Sequence of chain 1.B:
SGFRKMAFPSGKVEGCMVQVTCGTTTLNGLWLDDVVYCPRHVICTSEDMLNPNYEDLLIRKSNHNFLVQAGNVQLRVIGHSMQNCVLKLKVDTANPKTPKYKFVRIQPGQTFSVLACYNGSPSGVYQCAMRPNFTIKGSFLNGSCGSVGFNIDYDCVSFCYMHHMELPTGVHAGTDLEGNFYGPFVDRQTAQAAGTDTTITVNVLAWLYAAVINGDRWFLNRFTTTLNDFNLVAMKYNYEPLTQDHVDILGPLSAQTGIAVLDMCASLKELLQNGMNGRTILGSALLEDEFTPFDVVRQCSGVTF

Binding-site contacts:
Ligand atom C05 contacts residue PHE140 of chain 1.A at 3.3 Å (hydrophobic).
Ligand atom C07 contacts residue SER144 of chain 1.A at 3.7 Å.
Ligand atom N06 contacts residue GLU166 of chain 1.A at 4.1 Å.
Ligand atom C03 contacts residue GLU166 of chain 1.A at 3.9 Å.
Ligand atom CL04 contacts residue SER1 of chain 1.B at 3.7 Å.
Ligand atom C05 contacts residue ASN142 of chain 1.A at 4.4 Å.
Ligand atom C05 contacts residue GLU166 of chain 1.A at 3.5 Å.
Ligand atom C08 contacts residue CYS145 of chain 1.A at 4.1 Å (hydrophobic).
Ligand atom C03 contacts residue ASN142 of chain 1.A at 3.8 Å.
Ligand atom CL04 contacts residue GLU166 of chain 1.A at 3.5 Å.
Ligand atom C07 contacts residue CYS145 of chain 1.A at 3.8 Å (hydrophobic).
Ligand atom C08 contacts residue LEU141 of chain 1.A at 4.1 Å (hydrophobic).
Ligand atom N06 contacts residue PHE140 of chain 1.A at 3.6 Å.
Ligand atom CL09 contacts residue CYS145 of chain 1.A at 3.4 Å.
Ligand atom C07 contacts residue HIS163 of chain 1.A at 3.4 Å.
Ligand atom C07 contacts residue LEU141 of chain 1.A at 3.9 Å (hydrophobic).
Ligand atom C07 contacts residue GLU166 of chain 1.A at 4.5 Å.
Ligand atom C05 contacts residue HIS163 of chain 1.A at 4.1 Å.
Ligand atom N06 contacts residue LEU141 of chain 1.A at 3.8 Å.
Ligand atom C03 contacts residue PHE140 of chain 1.A at 3.9 Å (hydrophobic).
Ligand atom CL04 contacts residue LEU141 of chain 1.A at 4.2 Å.
Ligand atom CL04 contacts residue PHE140 of chain 1.A at 3.8 Å.
Ligand atom C05 contacts residue LEU141 of chain 1.A at 3.8 Å (hydrophobic).
Ligand atom C08 contacts residue ASN142 of chain 1.A at 4.2 Å.
Ligand atom CL04 contacts residue ASN142 of chain 1.A at 4.1 Å.
Ligand atom N06 contacts residue HIS163 of chain 1.A at 3.0 Å (h-bond).
Ligand atom C05 contacts residue SER144 of chain 1.A at 4.2 Å.
Ligand atom N01 contacts residue ASN142 of chain 1.A at 2.2 Å (h-bond).
Ligand atom C02 contacts residue ASN142 of chain 1.A at 3.5 Å.
Ligand atom C02 contacts residue LEU141 of chain 1.A at 4.0 Å (hydrophobic).
Ligand atom N06 contacts residue SER144 of chain 1.A at 3.5 Å (h-bond).
Ligand atom C03 contacts residue LEU141 of chain 1.A at 3.7 Å (hydrophobic).
Ligand atom CL09 contacts residue ASN142 of chain 1.A at 4.1 Å.

Sequence of chain 1.A:
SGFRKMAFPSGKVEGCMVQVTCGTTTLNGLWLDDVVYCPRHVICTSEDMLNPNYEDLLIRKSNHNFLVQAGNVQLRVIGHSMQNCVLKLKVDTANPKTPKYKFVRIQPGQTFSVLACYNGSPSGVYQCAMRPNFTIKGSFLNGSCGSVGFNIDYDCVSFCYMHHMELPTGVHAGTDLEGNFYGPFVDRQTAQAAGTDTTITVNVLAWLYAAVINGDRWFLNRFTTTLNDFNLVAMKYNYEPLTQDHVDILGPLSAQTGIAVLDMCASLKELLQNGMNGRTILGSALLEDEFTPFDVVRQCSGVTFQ

A protein and the small-molecule ligand that binds it are described below.
Small molecule (SMILES): Nc1c(Cl)cncc1Cl